Sequence of chain 1.D:
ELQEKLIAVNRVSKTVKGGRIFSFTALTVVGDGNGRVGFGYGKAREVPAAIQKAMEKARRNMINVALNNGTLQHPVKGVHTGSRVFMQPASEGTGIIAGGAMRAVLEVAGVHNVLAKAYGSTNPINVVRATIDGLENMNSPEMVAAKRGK

A small-molecule ligand and the protein it binds are described below.
Small molecule (SMILES): CN[C@@H]1[C@H](O)[C@H](NC)[C@H]2O[C@@]3(O)C(=O)C[C@@H](C)O[C@H]3O[C@@H]2[C@H]1O

Binding-site contacts:
Ligand atom C5 contacts residue LYS25 of chain 1.D at 4.4 Å.
Ligand atom C2M contacts residue LYS25 of chain 1.D at 3.3 Å.
Ligand atom C4 contacts residue LYS25 of chain 1.D at 4.0 Å.
Ligand atom C2 contacts residue GLY26 of chain 1.D at 4.0 Å.
Ligand atom C8M contacts residue LYS25 of chain 1.D at 3.3 Å.
Ligand atom N8 contacts residue LYS25 of chain 1.D at 3.0 Å (salt-bridge).
Ligand atom C3 contacts residue LYS25 of chain 1.D at 3.9 Å.
Ligand atom C2M contacts residue GLY26 of chain 1.D at 3.4 Å.
Ligand atom C3 contacts residue GLY26 of chain 1.D at 3.6 Å.
Ligand atom O1B contacts residue LYS25 of chain 1.D at 3.5 Å (salt-bridge).
Ligand atom C7 contacts residue LYS25 of chain 1.D at 4.3 Å.
Ligand atom C8 contacts residue LYS25 of chain 1.D at 3.9 Å.
Ligand atom O4 contacts residue LYS25 of chain 1.D at 3.6 Å.